Sequence of chain 1.A:
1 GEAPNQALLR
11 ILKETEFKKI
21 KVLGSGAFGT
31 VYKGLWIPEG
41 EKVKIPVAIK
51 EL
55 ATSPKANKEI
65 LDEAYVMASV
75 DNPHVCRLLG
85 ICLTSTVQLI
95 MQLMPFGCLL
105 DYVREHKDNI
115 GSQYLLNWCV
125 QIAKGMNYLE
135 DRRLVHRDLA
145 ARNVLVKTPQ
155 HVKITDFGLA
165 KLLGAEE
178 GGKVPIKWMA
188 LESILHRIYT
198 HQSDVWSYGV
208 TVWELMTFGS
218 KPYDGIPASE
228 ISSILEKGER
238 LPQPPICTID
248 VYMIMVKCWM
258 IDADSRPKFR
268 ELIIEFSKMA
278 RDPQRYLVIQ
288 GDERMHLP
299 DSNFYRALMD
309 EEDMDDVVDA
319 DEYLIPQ

The small molecule below binds the protein below.
Small molecule (SMILES): C=CC(=O)Nc1cccc(Oc2nc(Nc3ccc(N4CCN(C)CC4)cc3OC)ncc2Cl)c1

Binding-site contacts:
Ligand atom C6 contacts residue MET98 of chain 1.A at 3.9 Å (hydrophobic).
Ligand atom C6 contacts residue ALA48 of chain 1.A at 3.6 Å (hydrophobic).
Ligand atom CBJ contacts residue MET98 of chain 1.A at 3.3 Å (hydrophobic).
Ligand atom C6 contacts residue LEU97 of chain 1.A at 4.1 Å (hydrophobic).
Ligand atom CAP contacts residue ARG146 of chain 1.A at 4.0 Å.
Ligand atom CAS contacts residue LEU23 of chain 1.A at 4.0 Å (hydrophobic).
Ligand atom CBH contacts residue GLY101 of chain 1.A at 4.0 Å.
Ligand atom CBJ contacts residue LEU23 of chain 1.A at 3.6 Å (hydrophobic).
Ligand atom CBK contacts residue PRO99 of chain 1.A at 4.0 Å (hydrophobic).
Ligand atom CAA contacts residue MET98 of chain 1.A at 3.9 Å (hydrophobic).
Ligand atom OBA contacts residue LEU23 of chain 1.A at 4.0 Å.
Ligand atom CAH contacts residue LEU23 of chain 1.A at 3.9 Å (hydrophobic).
Ligand atom CAL contacts residue GLY101 of chain 1.A at 3.6 Å.
Ligand atom CBK contacts residue LEU23 of chain 1.A at 3.7 Å (hydrophobic).
Ligand atom C5 contacts residue ALA48 of chain 1.A at 3.9 Å (hydrophobic).
Ligand atom CAA contacts residue PRO99 of chain 1.A at 3.0 Å (hydrophobic).
Ligand atom C5 contacts residue LEU149 of chain 1.A at 3.8 Å (hydrophobic).
Ligand atom NAZ contacts residue GLY101 of chain 1.A at 4.1 Å.
Ligand atom CBK contacts residue GLY101 of chain 1.A at 3.7 Å.
Ligand atom C2 contacts residue MET98 of chain 1.A at 3.6 Å (hydrophobic).
Ligand atom N3 contacts residue LEU23 of chain 1.A at 4.0 Å.
Ligand atom CBK contacts residue MET98 of chain 1.A at 3.3 Å (hydrophobic).
Ligand atom CAK contacts residue GLY101 of chain 1.A at 3.8 Å.
Ligand atom OBA contacts residue LEU97 of chain 1.A at 3.9 Å.
Ligand atom C2 contacts residue LEU23 of chain 1.A at 3.9 Å (hydrophobic).
Ligand atom N1 contacts residue MET98 of chain 1.A at 3.2 Å (h-bond).
Ligand atom C6 contacts residue GLN96 of chain 1.A at 3.7 Å.
Ligand atom C6 contacts residue LEU149 of chain 1.A at 4.0 Å (hydrophobic).
Ligand atom N1 contacts residue LEU97 of chain 1.A at 3.9 Å.
Ligand atom OBA contacts residue MET98 of chain 1.A at 2.7 Å (h-bond).
Ligand atom CAJ contacts residue LEU23 of chain 1.A at 4.0 Å (hydrophobic).
Ligand atom CAO contacts residue GLY101 of chain 1.A at 3.9 Å.
Ligand atom C4 contacts residue LEU149 of chain 1.A at 3.8 Å (hydrophobic).
Ligand atom CL5 contacts residue MET95 of chain 1.A at 3.7 Å.
Ligand atom NAZ contacts residue MET98 of chain 1.A at 2.6 Å (h-bond).
Ligand atom CAL contacts residue LEU23 of chain 1.A at 4.0 Å (hydrophobic).
Ligand atom N3 contacts residue LEU149 of chain 1.A at 4.0 Å.
Ligand atom OBA contacts residue PRO99 of chain 1.A at 3.2 Å (h-bond).
Ligand atom CBJ contacts residue GLY101 of chain 1.A at 3.6 Å.
Ligand atom NAZ contacts residue LEU23 of chain 1.A at 3.8 Å.